Sequence of chain 1.A:
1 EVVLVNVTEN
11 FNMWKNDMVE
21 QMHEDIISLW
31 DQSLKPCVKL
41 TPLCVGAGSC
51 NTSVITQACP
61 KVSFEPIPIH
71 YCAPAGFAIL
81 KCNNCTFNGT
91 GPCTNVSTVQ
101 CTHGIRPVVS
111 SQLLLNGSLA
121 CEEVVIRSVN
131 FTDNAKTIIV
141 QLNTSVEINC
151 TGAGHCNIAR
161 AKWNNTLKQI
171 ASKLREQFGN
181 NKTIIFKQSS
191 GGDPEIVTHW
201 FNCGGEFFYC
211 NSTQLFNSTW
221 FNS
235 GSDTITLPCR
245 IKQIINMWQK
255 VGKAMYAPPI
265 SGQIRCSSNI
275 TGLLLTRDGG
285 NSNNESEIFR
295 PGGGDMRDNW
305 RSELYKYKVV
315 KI

A small-molecule ligand and the protein it binds are described below.
Small molecule (SMILES): CC(=O)N[C@@H]1[C@@H](O)[C@H](O)[C@@H](CO)O[C@H]1O

Binding-site contacts:
Ligand atom O6 contacts residue NAG1 of chain 1.I at 3.9 Å.
Ligand atom O6 contacts residue CYS93 of chain 1.A at 4.0 Å.
Ligand atom O7 contacts residue THR86 of chain 1.A at 3.1 Å (h-bond).
Ligand atom C4 contacts residue ASN84 of chain 1.A at 4.3 Å.
Ligand atom N2 contacts residue ASN84 of chain 1.A at 3.0 Å (h-bond).
Ligand atom C2 contacts residue ASN84 of chain 1.A at 2.7 Å.
Ligand atom C1 contacts residue ASN84 of chain 1.A at 1.4 Å.
Ligand atom O7 contacts residue ASN84 of chain 1.A at 3.0 Å (h-bond).
Ligand atom O5 contacts residue ASN84 of chain 1.A at 2.3 Å (h-bond).
Ligand atom C5 contacts residue ASN84 of chain 1.A at 3.5 Å.
Ligand atom O6 contacts residue PRO92 of chain 1.A at 3.2 Å (h-bond).
Ligand atom O6 contacts residue THR94 of chain 1.A at 3.9 Å.
Ligand atom C6 contacts residue PRO92 of chain 1.A at 4.4 Å (hydrophobic).
Ligand atom O7 contacts residue GLU122 of chain 1.A at 3.8 Å.
Ligand atom C8 contacts residue ASN84 of chain 1.A at 3.4 Å.
Ligand atom C7 contacts residue THR86 of chain 1.A at 4.1 Å.
Ligand atom C7 contacts residue ASN84 of chain 1.A at 2.8 Å.
Ligand atom C6 contacts residue NAG1 of chain 1.I at 4.2 Å.
Ligand atom O6 contacts residue ASN84 of chain 1.A at 4.4 Å.
Ligand atom C6 contacts residue THR94 of chain 1.A at 4.2 Å.
Ligand atom C3 contacts residue ASN84 of chain 1.A at 4.0 Å.